Binding-site contacts:
Ligand atom O6 contacts residue ASP1480 of chain 1.A at 2.9 Å (salt-bridge).
Ligand atom O5 contacts residue ASP1480 of chain 1.A at 3.9 Å.
Ligand atom N2 contacts residue GLN1482 of chain 1.A at 3.2 Å (h-bond).
Ligand atom C8 contacts residue LEU1395 of chain 1.A at 3.8 Å (hydrophobic).
Ligand atom O6 contacts residue SER1477 of chain 1.A at 3.7 Å.
Ligand atom C2 contacts residue ASN1413 of chain 1.A at 2.4 Å.
Ligand atom C6 contacts residue ASP1480 of chain 1.A at 3.4 Å.
Ligand atom C6 contacts residue ASN1416 of chain 1.A at 3.8 Å.
Ligand atom C5 contacts residue ASN1478 of chain 1.A at 3.8 Å.
Ligand atom C5 contacts residue ASN1413 of chain 1.A at 3.6 Å.
Ligand atom C1 contacts residue ASN1413 of chain 1.A at 1.4 Å.
Ligand atom C1 contacts residue SER1415 of chain 1.A at 3.4 Å.
Ligand atom O5 contacts residue ASN1413 of chain 1.A at 2.3 Å (h-bond).
Ligand atom O4 contacts residue ILE1462 of chain 1.A at 3.3 Å (h-bond).
Ligand atom C3 contacts residue ASN1413 of chain 1.A at 3.8 Å.
Ligand atom O3 contacts residue GLN1482 of chain 1.A at 3.3 Å (h-bond).
Ligand atom C6 contacts residue SER1477 of chain 1.A at 3.3 Å.
Ligand atom N2 contacts residue ASN1413 of chain 1.A at 3.0 Å (h-bond).
Ligand atom O6 contacts residue PHE1481 of chain 1.A at 3.6 Å.
Ligand atom O5 contacts residue ASN1478 of chain 1.A at 3.0 Å (h-bond).
Ligand atom C8 contacts residue GLN1482 of chain 1.A at 3.7 Å.
Ligand atom C3 contacts residue GLN1482 of chain 1.A at 3.5 Å.
Ligand atom O4 contacts residue ASN1478 of chain 1.A at 3.4 Å.
Ligand atom O3 contacts residue MET1461 of chain 1.A at 3.9 Å.
Ligand atom C7 contacts residue ASN1413 of chain 1.A at 3.4 Å.
Ligand atom O4 contacts residue SER1477 of chain 1.A at 3.0 Å (h-bond).
Ligand atom O5 contacts residue SER1415 of chain 1.A at 3.2 Å (h-bond).
Ligand atom O6 contacts residue ASN1478 of chain 1.A at 3.6 Å (h-bond).
Ligand atom O7 contacts residue ASN1413 of chain 1.A at 3.4 Å (h-bond).
Ligand atom O6 contacts residue ASN1416 of chain 1.A at 3.4 Å.
Ligand atom O6 contacts residue PHE1481 of chain 1.A at 3.4 Å (h-bond).
Ligand atom O3 contacts residue ASP1480 of chain 1.A at 3.7 Å.
Ligand atom O6 contacts residue SER1415 of chain 1.A at 3.2 Å (h-bond).
Ligand atom C5 contacts residue SER1415 of chain 1.A at 3.4 Å.
Ligand atom C4 contacts residue SER1477 of chain 1.A at 3.8 Å.
Ligand atom C6 contacts residue SER1415 of chain 1.A at 3.9 Å.
Ligand atom O5 contacts residue ASN1416 of chain 1.A at 3.1 Å (h-bond).
Ligand atom C5 contacts residue ASP1480 of chain 1.A at 3.3 Å.
Ligand atom C1 contacts residue ASN1478 of chain 1.A at 3.8 Å.
Ligand atom C6 contacts residue ASN1478 of chain 1.A at 3.7 Å.

Sequence of chain 1.A:
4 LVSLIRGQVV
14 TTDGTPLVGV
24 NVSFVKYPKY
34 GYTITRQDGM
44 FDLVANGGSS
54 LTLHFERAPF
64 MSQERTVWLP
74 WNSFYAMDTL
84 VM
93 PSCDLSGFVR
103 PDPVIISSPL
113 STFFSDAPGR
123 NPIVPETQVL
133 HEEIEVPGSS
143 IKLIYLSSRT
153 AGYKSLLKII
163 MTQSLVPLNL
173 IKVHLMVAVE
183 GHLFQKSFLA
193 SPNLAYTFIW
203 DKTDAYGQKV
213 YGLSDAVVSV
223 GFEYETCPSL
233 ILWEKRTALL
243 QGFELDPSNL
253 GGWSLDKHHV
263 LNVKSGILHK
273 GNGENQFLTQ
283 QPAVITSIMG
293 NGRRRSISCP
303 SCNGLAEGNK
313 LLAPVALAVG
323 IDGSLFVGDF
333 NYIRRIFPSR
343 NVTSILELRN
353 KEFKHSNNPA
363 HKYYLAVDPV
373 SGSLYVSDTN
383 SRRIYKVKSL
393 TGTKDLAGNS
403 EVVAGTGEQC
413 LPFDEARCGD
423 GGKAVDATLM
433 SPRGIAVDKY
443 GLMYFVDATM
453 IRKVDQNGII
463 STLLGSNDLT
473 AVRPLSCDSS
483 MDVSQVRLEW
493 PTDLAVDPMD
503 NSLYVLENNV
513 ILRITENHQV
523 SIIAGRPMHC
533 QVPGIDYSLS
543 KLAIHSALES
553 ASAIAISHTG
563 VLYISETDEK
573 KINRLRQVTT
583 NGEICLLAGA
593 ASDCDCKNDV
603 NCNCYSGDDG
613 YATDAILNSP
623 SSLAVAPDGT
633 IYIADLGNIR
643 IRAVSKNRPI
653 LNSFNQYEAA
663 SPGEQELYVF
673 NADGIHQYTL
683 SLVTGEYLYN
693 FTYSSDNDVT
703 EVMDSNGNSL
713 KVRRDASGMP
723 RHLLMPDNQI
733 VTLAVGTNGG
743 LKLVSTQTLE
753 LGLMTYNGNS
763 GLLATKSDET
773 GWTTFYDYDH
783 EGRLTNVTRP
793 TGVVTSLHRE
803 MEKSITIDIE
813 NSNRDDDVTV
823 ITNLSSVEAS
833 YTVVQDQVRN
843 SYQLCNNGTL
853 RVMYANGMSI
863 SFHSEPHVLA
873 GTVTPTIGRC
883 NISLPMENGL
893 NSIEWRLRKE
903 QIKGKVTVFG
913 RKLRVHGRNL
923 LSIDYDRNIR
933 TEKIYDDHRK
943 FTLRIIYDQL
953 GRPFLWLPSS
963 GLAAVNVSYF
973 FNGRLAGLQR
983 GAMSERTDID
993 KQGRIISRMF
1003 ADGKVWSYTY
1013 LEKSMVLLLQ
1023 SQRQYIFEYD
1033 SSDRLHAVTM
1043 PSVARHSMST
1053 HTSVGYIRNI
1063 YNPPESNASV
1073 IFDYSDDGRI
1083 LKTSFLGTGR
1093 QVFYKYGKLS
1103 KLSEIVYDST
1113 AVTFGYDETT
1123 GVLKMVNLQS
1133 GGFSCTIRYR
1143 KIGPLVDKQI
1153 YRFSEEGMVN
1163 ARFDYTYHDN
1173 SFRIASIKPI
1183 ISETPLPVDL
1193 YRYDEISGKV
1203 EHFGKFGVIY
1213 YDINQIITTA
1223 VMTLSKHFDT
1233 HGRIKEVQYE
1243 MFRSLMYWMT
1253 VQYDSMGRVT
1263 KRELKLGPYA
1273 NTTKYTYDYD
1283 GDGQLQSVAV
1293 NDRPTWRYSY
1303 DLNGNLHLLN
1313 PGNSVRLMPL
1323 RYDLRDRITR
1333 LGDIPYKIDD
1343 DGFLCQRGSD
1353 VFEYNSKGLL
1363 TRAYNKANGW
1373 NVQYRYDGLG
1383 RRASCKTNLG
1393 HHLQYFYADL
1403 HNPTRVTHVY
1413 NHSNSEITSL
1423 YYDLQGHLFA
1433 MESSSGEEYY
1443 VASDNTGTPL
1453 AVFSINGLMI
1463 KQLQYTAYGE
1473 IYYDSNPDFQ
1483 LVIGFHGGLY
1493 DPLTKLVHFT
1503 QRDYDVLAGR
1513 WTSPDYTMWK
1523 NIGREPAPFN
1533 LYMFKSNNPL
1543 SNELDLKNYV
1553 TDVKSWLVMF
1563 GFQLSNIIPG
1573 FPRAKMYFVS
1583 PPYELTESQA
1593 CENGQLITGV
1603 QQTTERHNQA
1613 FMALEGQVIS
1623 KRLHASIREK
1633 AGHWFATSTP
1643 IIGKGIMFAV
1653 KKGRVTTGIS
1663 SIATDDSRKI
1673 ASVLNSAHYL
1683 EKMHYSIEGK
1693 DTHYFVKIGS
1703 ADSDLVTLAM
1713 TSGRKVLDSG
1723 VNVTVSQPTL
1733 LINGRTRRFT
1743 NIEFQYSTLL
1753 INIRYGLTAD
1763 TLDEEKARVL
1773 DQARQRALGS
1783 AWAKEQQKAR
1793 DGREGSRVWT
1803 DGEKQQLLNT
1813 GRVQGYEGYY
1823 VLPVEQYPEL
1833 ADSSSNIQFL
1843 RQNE

A protein and the small-molecule ligand that binds it are described below.
Small molecule (SMILES): CC(=O)N[C@H]1[C@H](O[C@H]2[C@H](O)[C@@H](NC(C)=O)CO[C@@H]2CO)O[C@H](CO)[C@@H](O[C@@H]2O[C@H](CO[C@H]3O[C@H](CO)[C@@H](O)[C@H](O[C@H]4O[C@H](CO)[C@@H](O)[C@H](O)[C@@H]4O)[C@@H]3O)[C@@H](O)[C@H](O[C@H]3O[C@H](CO)[C@@H](O)[C@H](O)[C@@H]3O[C@H]3O[C@H](CO)[C@@H](O)[C@H](O)[C@@H]3O[C@H]3O[C@H](CO)[C@@H](O)[C@H](O)[C@@H]3O)[C@@H]2O)[C@@H]1O